A small-molecule ligand and the protein it binds are described below.
Small molecule (SMILES): Nc1ncnc2c1ncn2[C@H]1C[C@H](O)[C@@H](COP(=O)(O)O)O1

Sequence of chain 35.A:
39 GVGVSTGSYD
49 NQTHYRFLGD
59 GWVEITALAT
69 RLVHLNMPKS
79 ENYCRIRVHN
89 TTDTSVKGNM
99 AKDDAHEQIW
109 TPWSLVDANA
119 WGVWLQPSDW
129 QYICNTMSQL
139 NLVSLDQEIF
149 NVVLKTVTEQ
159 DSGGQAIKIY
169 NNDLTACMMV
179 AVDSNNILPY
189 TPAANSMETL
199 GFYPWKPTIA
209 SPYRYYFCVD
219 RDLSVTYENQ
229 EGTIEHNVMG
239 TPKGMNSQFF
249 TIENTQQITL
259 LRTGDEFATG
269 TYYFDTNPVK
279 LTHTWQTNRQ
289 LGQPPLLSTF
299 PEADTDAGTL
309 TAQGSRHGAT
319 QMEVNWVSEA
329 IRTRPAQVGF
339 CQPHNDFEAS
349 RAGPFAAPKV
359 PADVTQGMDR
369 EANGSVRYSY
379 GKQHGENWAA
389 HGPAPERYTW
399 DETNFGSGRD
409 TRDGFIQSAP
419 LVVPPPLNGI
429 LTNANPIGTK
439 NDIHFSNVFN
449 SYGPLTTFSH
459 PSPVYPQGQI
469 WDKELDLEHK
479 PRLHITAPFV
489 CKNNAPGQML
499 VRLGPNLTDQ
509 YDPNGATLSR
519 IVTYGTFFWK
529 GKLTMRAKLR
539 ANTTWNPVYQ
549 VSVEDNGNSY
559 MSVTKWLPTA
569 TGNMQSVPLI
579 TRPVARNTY

Binding-site contacts:
Ligand atom P contacts residue ASP273 of chain 35.A at 2.8 Å.
Ligand atom P contacts residue PHE272 of chain 35.A at 4.3 Å.
Ligand atom OP1 contacts residue PHE272 of chain 35.A at 3.4 Å.
Ligand atom O5' contacts residue ASN491 of chain 35.A at 3.5 Å (h-bond).
Ligand atom P contacts residue TYR271 of chain 35.A at 4.5 Å.
Ligand atom C5' contacts residue ASN491 of chain 35.A at 4.0 Å.
Ligand atom OP1 contacts residue ASN491 of chain 35.A at 3.6 Å.
Ligand atom O5' contacts residue ASP273 of chain 35.A at 4.1 Å.
Ligand atom OP2 contacts residue ASP273 of chain 35.A at 2.4 Å.
Ligand atom P contacts residue ASN491 of chain 35.A at 3.0 Å.
Ligand atom OP1 contacts residue ASP273 of chain 35.A at 3.3 Å.
Ligand atom OP2 contacts residue ASN491 of chain 35.A at 1.7 Å (h-bond).
Ligand atom OP1 contacts residue TYR271 of chain 35.A at 3.1 Å (h-bond).
Ligand atom C5' contacts residue ASP273 of chain 35.A at 3.8 Å.